Binding-site contacts:
Ligand atom O5 contacts residue ASN220 of chain 1.C at 2.3 Å (h-bond).
Ligand atom C2 contacts residue THR222 of chain 1.C at 3.9 Å.
Ligand atom C6 contacts residue SER260 of chain 1.C at 3.6 Å.
Ligand atom O6 contacts residue LEU263 of chain 1.C at 3.0 Å (h-bond).
Ligand atom C6 contacts residue ASN262 of chain 1.C at 4.3 Å.
Ligand atom O6 contacts residue ASN262 of chain 1.C at 3.8 Å.
Ligand atom C1 contacts residue ASN220 of chain 1.C at 1.4 Å.
Ligand atom C2 contacts residue ASN220 of chain 1.C at 2.5 Å.
Ligand atom C6 contacts residue GLU261 of chain 1.C at 4.3 Å.
Ligand atom O7 contacts residue ASN220 of chain 1.C at 3.7 Å.
Ligand atom N2 contacts residue ASN220 of chain 1.C at 2.9 Å (h-bond).
Ligand atom C4 contacts residue ASN220 of chain 1.C at 4.2 Å.
Ligand atom C7 contacts residue ASN220 of chain 1.C at 3.5 Å.
Ligand atom O5 contacts residue SER260 of chain 1.C at 4.3 Å.
Ligand atom C6 contacts residue LEU263 of chain 1.C at 3.9 Å (hydrophobic).
Ligand atom C5 contacts residue ASN220 of chain 1.C at 3.7 Å.
Ligand atom N2 contacts residue THR222 of chain 1.C at 4.1 Å.
Ligand atom C3 contacts residue ASN220 of chain 1.C at 3.8 Å.

The protein below binds the small molecule below.
Small molecule (SMILES): CC(=O)N[C@@H]1[C@@H](O)[C@H](O)[C@@H](CO)O[C@H]1O

Sequence of chain 1.C:
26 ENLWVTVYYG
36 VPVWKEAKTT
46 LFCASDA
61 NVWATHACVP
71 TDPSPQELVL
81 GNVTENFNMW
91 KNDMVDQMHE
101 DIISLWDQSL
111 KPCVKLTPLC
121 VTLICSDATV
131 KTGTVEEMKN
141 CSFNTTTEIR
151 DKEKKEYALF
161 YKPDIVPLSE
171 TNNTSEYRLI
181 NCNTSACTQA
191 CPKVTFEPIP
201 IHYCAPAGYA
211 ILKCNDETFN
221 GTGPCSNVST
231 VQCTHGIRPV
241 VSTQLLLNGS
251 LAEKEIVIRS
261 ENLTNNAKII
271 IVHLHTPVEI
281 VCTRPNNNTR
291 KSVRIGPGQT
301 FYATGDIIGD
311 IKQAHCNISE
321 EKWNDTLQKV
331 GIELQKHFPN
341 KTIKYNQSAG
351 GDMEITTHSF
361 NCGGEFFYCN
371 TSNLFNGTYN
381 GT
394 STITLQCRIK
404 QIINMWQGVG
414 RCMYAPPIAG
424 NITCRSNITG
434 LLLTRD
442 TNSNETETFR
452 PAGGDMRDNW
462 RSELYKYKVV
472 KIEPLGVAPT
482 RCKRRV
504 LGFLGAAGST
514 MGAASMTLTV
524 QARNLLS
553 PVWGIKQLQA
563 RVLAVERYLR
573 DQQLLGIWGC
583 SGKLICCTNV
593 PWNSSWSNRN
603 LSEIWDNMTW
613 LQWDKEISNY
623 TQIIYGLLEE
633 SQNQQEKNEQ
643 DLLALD